The small molecule below binds the protein below.
Small molecule (SMILES): CC(=O)N[C@H]1[C@H](O[C@H]2[C@H](O)[C@@H](NC(C)=O)CO[C@@H]2CO)O[C@H](CO)[C@@H](O)[C@@H]1O

Sequence of chain 1.B:
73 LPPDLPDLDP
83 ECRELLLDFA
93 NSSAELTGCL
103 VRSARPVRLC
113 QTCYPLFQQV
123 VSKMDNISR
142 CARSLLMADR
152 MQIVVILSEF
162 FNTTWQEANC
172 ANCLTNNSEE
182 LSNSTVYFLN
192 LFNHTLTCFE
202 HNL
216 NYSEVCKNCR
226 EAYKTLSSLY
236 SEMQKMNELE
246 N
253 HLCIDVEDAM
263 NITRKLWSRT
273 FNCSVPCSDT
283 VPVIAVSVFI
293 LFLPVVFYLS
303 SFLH

Binding-site contacts:
Ligand atom C7 contacts residue ASN263 of chain 1.B at 3.2 Å.
Ligand atom C2 contacts residue MET148 of chain 1.A at 4.2 Å (hydrophobic).
Ligand atom C6 contacts residue ALA149 of chain 1.A at 4.1 Å (hydrophobic).
Ligand atom O6 contacts residue ASP150 of chain 1.A at 4.2 Å.
Ligand atom C5 contacts residue ARG151 of chain 1.A at 4.3 Å.
Ligand atom C1 contacts residue ASN263 of chain 1.B at 1.4 Å.
Ligand atom C6 contacts residue LYS267 of chain 1.B at 2.5 Å.
Ligand atom O5 contacts residue LYS267 of chain 1.B at 2.5 Å (salt-bridge).
Ligand atom C4 contacts residue LYS267 of chain 1.B at 4.3 Å.
Ligand atom N2 contacts residue MET148 of chain 1.A at 3.3 Å (h-bond).
Ligand atom O6 contacts residue LYS267 of chain 1.B at 1.3 Å (salt-bridge).
Ligand atom C8 contacts residue ASN263 of chain 1.B at 4.3 Å.
Ligand atom N2 contacts residue ASN263 of chain 1.B at 2.8 Å (h-bond).
Ligand atom O6 contacts residue ARG151 of chain 1.A at 3.3 Å.
Ligand atom C1 contacts residue LYS267 of chain 1.B at 3.6 Å.
Ligand atom O5 contacts residue ALA149 of chain 1.A at 4.4 Å.
Ligand atom O3 contacts residue ARG151 of chain 1.A at 3.9 Å.
Ligand atom C5 contacts residue ASP150 of chain 1.A at 3.4 Å.
Ligand atom O5 contacts residue ASN263 of chain 1.B at 2.5 Å (h-bond).
Ligand atom C7 contacts residue MET148 of chain 1.A at 4.0 Å (hydrophobic).
Ligand atom C2 contacts residue ASN263 of chain 1.B at 2.4 Å.
Ligand atom O7 contacts residue ASN263 of chain 1.B at 3.3 Å (h-bond).
Ligand atom C5 contacts residue LYS267 of chain 1.B at 2.9 Å.
Ligand atom O7 contacts residue ARG151 of chain 1.A at 3.7 Å.
Ligand atom C3 contacts residue ASN263 of chain 1.B at 3.7 Å.
Ligand atom C7 contacts residue ARG151 of chain 1.A at 4.0 Å.
Ligand atom C6 contacts residue ARG151 of chain 1.A at 3.7 Å.
Ligand atom C4 contacts residue ASN263 of chain 1.B at 4.2 Å.
Ligand atom C8 contacts residue MET148 of chain 1.A at 3.7 Å (hydrophobic).
Ligand atom C3 contacts residue MET148 of chain 1.A at 4.2 Å (hydrophobic).
Ligand atom O5 contacts residue ASP150 of chain 1.A at 3.9 Å.
Ligand atom C5 contacts residue GLN153 of chain 1.A at 4.2 Å.
Ligand atom C1 contacts residue ASP150 of chain 1.A at 4.3 Å.
Ligand atom O4 contacts residue GLN153 of chain 1.A at 3.2 Å (h-bond).
Ligand atom C6 contacts residue ASP150 of chain 1.A at 3.7 Å.
Ligand atom C8 contacts residue GLU259 of chain 1.B at 4.1 Å.
Ligand atom C5 contacts residue ASN263 of chain 1.B at 3.7 Å.
Ligand atom O3 contacts residue MET148 of chain 1.A at 3.3 Å.
Ligand atom C4 contacts residue GLN153 of chain 1.A at 4.1 Å.
Ligand atom C8 contacts residue ARG151 of chain 1.A at 3.8 Å.

Sequence of chain 1.A:
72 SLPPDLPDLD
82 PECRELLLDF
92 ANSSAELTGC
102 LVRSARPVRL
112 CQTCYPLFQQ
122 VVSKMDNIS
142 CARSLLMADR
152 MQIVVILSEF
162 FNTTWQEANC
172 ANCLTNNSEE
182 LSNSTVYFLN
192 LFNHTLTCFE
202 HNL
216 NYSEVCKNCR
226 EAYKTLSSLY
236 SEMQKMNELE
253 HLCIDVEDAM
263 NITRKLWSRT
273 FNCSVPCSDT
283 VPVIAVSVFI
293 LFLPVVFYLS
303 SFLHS